Binding-site contacts:
Ligand atom NZ contacts residue ASP150 of chain 1.A at 3.3 Å (salt-bridge).
Ligand atom CB contacts residue SER147 of chain 1.A at 3.8 Å.
Ligand atom NH1 contacts residue ASP314 of chain 1.A at 3.9 Å.
Ligand atom N contacts residue SER147 of chain 1.A at 3.0 Å (h-bond).
Ligand atom N contacts residue HIS113 of chain 1.A at 3.8 Å.
Ligand atom CG contacts residue GLN107 of chain 1.A at 3.8 Å.
Ligand atom CB contacts residue ASP112 of chain 1.A at 3.0 Å.
Ligand atom CD2 contacts residue GLN107 of chain 1.A at 3.0 Å.
Ligand atom NH1 contacts residue ASP317 of chain 1.A at 2.4 Å (salt-bridge).
Ligand atom N contacts residue TYR312 of chain 1.A at 3.8 Å.
Ligand atom O contacts residue SER147 of chain 1.A at 2.7 Å (h-bond).
Ligand atom O contacts residue CYS149 of chain 1.A at 3.6 Å.
Ligand atom CE contacts residue ASP150 of chain 1.A at 4.0 Å.
Ligand atom CD1 contacts residue TYR116 of chain 1.A at 3.8 Å (hydrophobic).
Ligand atom CD1 contacts residue THR98 of chain 1.A at 3.6 Å.
Ligand atom CD contacts residue TYR312 of chain 1.A at 3.5 Å (hydrophobic).
Ligand atom CA contacts residue ASP112 of chain 1.A at 3.0 Å.
Ligand atom C contacts residue SER147 of chain 1.A at 3.8 Å.
Ligand atom C contacts residue HIS113 of chain 1.A at 3.7 Å.
Ligand atom NH2 contacts residue TYR312 of chain 1.A at 2.8 Å (h-bond).
Ligand atom C contacts residue SER147 of chain 1.A at 3.8 Å.
Ligand atom CD2 contacts residue HIS113 of chain 1.A at 3.6 Å.
Ligand atom CB contacts residue HIS113 of chain 1.A at 3.4 Å.
Ligand atom CA contacts residue SER147 of chain 1.A at 3.6 Å.
Ligand atom NH2 contacts residue TYR119 of chain 1.A at 2.7 Å (h-bond).
Ligand atom N contacts residue ASP112 of chain 1.A at 3.6 Å.
Ligand atom CG contacts residue TYR116 of chain 1.A at 3.4 Å (hydrophobic).
Ligand atom CZ contacts residue TYR119 of chain 1.A at 3.9 Å (hydrophobic).
Ligand atom O contacts residue HIS113 of chain 1.A at 2.7 Å (h-bond).
Ligand atom NH2 contacts residue ASP314 of chain 1.A at 3.7 Å.
Ligand atom CD2 contacts residue LEU109 of chain 1.A at 3.9 Å (hydrophobic).
Ligand atom CZ contacts residue TYR312 of chain 1.A at 3.8 Å (hydrophobic).
Ligand atom CG contacts residue CYS149 of chain 1.A at 3.9 Å (hydrophobic).
Ligand atom CD1 contacts residue GLN107 of chain 1.A at 3.7 Å.
Ligand atom CD contacts residue TYR116 of chain 1.A at 3.7 Å (hydrophobic).
Ligand atom CZ contacts residue ASP317 of chain 1.A at 3.7 Å.
Ligand atom O contacts residue TYR312 of chain 1.A at 2.9 Å (h-bond).
Ligand atom CB contacts residue GLN107 of chain 1.A at 3.5 Å.
Ligand atom O contacts residue GLN107 of chain 1.A at 3.3 Å (h-bond).
Ligand atom CZ contacts residue ASP314 of chain 1.A at 3.8 Å.

Sequence of chain 1.A:
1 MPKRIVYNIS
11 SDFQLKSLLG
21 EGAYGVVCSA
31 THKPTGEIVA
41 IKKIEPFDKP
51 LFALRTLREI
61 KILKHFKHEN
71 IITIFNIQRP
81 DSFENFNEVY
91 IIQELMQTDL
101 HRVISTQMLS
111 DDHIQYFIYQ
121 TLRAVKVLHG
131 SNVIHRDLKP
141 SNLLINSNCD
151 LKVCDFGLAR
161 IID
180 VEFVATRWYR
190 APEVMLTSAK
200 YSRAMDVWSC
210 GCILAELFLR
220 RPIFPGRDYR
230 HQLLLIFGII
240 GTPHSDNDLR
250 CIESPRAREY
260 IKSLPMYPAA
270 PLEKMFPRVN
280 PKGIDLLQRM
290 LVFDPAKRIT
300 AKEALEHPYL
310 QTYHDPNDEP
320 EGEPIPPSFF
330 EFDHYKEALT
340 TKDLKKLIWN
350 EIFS

This small molecule binds to this protein.
Small molecule (SMILES): CC[C@H](C)[C@H](NC(=O)[C@H](C)NC(=O)CNC(=O)[C@H](CCCN=C(N)N)NC(=O)[C@@H](N)CCCCN)C(=O)N1CCC[C@H]1C(=O)N[C@@H](C)C(=O)N1CCC[C@H]1C(=O)N[C@@H](CC(C)C)C(=O)N[C@@H](CC(N)=O)C(=O)N[C@H](C=O)CC(C)C